The protein below binds the small molecule below.
Small molecule (SMILES): CC(=O)N[C@H]1[C@H]([C@H](O)[C@H](O)CO)O[C@@](O)(C(=O)O)C[C@@H]1O

Sequence of chain 1.C:
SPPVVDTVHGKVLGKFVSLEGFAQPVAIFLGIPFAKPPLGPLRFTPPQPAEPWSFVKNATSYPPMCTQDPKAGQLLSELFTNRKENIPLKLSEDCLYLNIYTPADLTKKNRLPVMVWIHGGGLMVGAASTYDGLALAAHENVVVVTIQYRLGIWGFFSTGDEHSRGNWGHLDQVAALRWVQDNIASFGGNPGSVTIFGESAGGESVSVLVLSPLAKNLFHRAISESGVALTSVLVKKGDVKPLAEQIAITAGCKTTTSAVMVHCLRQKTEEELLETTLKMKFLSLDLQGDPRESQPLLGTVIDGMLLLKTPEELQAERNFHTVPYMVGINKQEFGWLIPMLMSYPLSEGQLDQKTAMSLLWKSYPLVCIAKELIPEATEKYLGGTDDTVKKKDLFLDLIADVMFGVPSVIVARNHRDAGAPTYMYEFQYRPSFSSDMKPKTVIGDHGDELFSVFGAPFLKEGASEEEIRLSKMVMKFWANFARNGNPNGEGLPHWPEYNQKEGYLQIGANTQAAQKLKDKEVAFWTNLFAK

Sequence of chain 1.B:
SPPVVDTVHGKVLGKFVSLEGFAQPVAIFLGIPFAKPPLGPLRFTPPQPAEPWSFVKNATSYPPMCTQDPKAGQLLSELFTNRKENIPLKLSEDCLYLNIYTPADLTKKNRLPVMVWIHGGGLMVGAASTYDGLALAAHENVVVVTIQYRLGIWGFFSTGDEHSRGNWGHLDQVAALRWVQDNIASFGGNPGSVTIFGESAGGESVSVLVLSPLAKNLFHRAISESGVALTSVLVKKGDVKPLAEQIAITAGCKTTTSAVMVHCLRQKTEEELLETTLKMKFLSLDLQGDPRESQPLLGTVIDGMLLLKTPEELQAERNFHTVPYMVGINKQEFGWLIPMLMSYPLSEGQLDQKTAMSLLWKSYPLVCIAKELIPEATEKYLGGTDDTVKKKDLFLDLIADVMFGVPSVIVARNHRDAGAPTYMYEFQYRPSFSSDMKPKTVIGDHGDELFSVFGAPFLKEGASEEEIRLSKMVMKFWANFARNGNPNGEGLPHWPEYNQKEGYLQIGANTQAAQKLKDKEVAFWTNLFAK

Binding-site contacts:
Ligand atom C1 contacts residue SER64 of chain 1.B at 3.7 Å.
Ligand atom O1A contacts residue PRO66 of chain 1.B at 2.6 Å.
Ligand atom C5 contacts residue SER64 of chain 1.B at 3.4 Å.
Ligand atom O4 contacts residue ALA62 of chain 1.B at 3.0 Å.
Ligand atom C3 contacts residue GLY34 of chain 1.B at 3.6 Å.
Ligand atom C5 contacts residue ASN61 of chain 1.B at 3.5 Å.
Ligand atom C9 contacts residue THR260 of chain 1.C at 3.0 Å.
Ligand atom C4 contacts residue GLY34 of chain 1.B at 3.7 Å.
Ligand atom O9 contacts residue SER261 of chain 1.C at 3.0 Å (h-bond).
Ligand atom O4 contacts residue THR63 of chain 1.B at 3.1 Å (h-bond).
Ligand atom C4 contacts residue LEU33 of chain 1.B at 3.8 Å (hydrophobic).
Ligand atom O1B contacts residue TYR65 of chain 1.B at 3.9 Å.
Ligand atom O2 contacts residue SER64 of chain 1.B at 2.8 Å (h-bond).
Ligand atom O2 contacts residue TYR65 of chain 1.B at 3.7 Å.
Ligand atom C4 contacts residue SER64 of chain 1.B at 3.5 Å.
Ligand atom C8 contacts residue THR260 of chain 1.C at 3.7 Å.
Ligand atom C1 contacts residue PRO66 of chain 1.B at 3.0 Å (hydrophobic).
Ligand atom O4 contacts residue SER64 of chain 1.B at 3.2 Å (h-bond).
Ligand atom O9 contacts residue LYS244 of chain 1.C at 2.6 Å (salt-bridge).
Ligand atom C9 contacts residue LYS244 of chain 1.C at 3.6 Å.
Ligand atom O1A contacts residue TYR65 of chain 1.B at 3.3 Å.
Ligand atom O9 contacts residue THR260 of chain 1.C at 3.8 Å.
Ligand atom O1B contacts residue PRO66 of chain 1.B at 2.8 Å.
Ligand atom O4 contacts residue ASN61 of chain 1.B at 2.6 Å (h-bond).
Ligand atom C11 contacts residue ASN61 of chain 1.B at 3.3 Å.
Ligand atom O7 contacts residue SER64 of chain 1.B at 3.9 Å.
Ligand atom O4 contacts residue LEU33 of chain 1.B at 3.4 Å (h-bond).
Ligand atom C3 contacts residue SER64 of chain 1.B at 2.8 Å.
Ligand atom C1 contacts residue GLY34 of chain 1.B at 3.9 Å.
Ligand atom C9 contacts residue SER261 of chain 1.C at 3.0 Å.
Ligand atom C4 contacts residue ASN61 of chain 1.B at 3.2 Å.
Ligand atom C3 contacts residue LEU33 of chain 1.B at 3.4 Å (hydrophobic).
Ligand atom O1A contacts residue SER64 of chain 1.B at 3.3 Å (h-bond).
Ligand atom O1A contacts residue GLY34 of chain 1.B at 2.9 Å.
Ligand atom O1B contacts residue PRO67 of chain 1.B at 2.9 Å.
Ligand atom C1 contacts residue TYR65 of chain 1.B at 3.7 Å (hydrophobic).
Ligand atom C10 contacts residue ASN61 of chain 1.B at 3.3 Å.
Ligand atom N5 contacts residue ASN61 of chain 1.B at 2.8 Å (h-bond).
Ligand atom O8 contacts residue THR260 of chain 1.C at 3.8 Å.
Ligand atom C2 contacts residue SER64 of chain 1.B at 3.6 Å.